Binding-site contacts:
Ligand atom N4 contacts residue ASP69 of chain 4.B at 2.9 Å (salt-bridge).
Ligand atom C4 contacts residue TYR324 of chain 4.B at 3.8 Å (hydrophobic).
Ligand atom C3 contacts residue ARG36 of chain 4.B at 3.9 Å.
Ligand atom C3 contacts residue TYR324 of chain 4.B at 3.6 Å (hydrophobic).
Ligand atom C81 contacts residue GLU195 of chain 4.B at 3.7 Å.
Ligand atom C3 contacts residue ASP69 of chain 4.B at 3.0 Å.
Ligand atom C7 contacts residue TYR324 of chain 4.B at 3.9 Å (hydrophobic).
Ligand atom C82 contacts residue ASN213 of chain 4.B at 3.3 Å.
Ligand atom O10 contacts residue ASP69 of chain 4.B at 3.4 Å.
Ligand atom O1B contacts residue ARG290 of chain 4.B at 2.7 Å (salt-bridge).
Ligand atom O1A contacts residue TYR324 of chain 4.B at 3.7 Å.
Ligand atom C4 contacts residue ASP69 of chain 4.B at 3.4 Å.
Ligand atom O1B contacts residue ARG211 of chain 4.B at 3.4 Å (salt-bridge).
Ligand atom C91 contacts residue ARG70 of chain 4.B at 4.1 Å.
Ligand atom C8 contacts residue ARG143 of chain 4.B at 3.9 Å.
Ligand atom C9 contacts residue ARG143 of chain 4.B at 3.5 Å.
Ligand atom C11 contacts residue ILE141 of chain 4.B at 3.9 Å (hydrophobic).
Ligand atom O1B contacts residue TYR324 of chain 4.B at 3.9 Å.
Ligand atom C1 contacts residue TYR324 of chain 4.B at 3.3 Å (hydrophobic).
Ligand atom C82 contacts residue ARG211 of chain 4.B at 3.7 Å.
Ligand atom C4 contacts residue GLU196 of chain 4.B at 4.0 Å.
Ligand atom C6 contacts residue GLU196 of chain 4.B at 3.7 Å.
Ligand atom C2 contacts residue GLU196 of chain 4.B at 4.1 Å.
Ligand atom C1 contacts residue ARG211 of chain 4.B at 4.0 Å.
Ligand atom N4 contacts residue GLU37 of chain 4.B at 3.3 Å (salt-bridge).
Ligand atom O1A contacts residue ARG290 of chain 4.B at 2.8 Å (salt-bridge).
Ligand atom C4 contacts residue GLU37 of chain 4.B at 4.0 Å.
Ligand atom C11 contacts residue TRP97 of chain 4.B at 3.7 Å (hydrophobic).
Ligand atom O1A contacts residue ARG36 of chain 4.B at 2.9 Å (salt-bridge).
Ligand atom C91 contacts residue ARG143 of chain 4.B at 4.0 Å.
Ligand atom C11 contacts residue ARG70 of chain 4.B at 4.0 Å.
Ligand atom C1 contacts residue ARG36 of chain 4.B at 4.1 Å.
Ligand atom C1 contacts residue ARG290 of chain 4.B at 3.4 Å.
Ligand atom C10 contacts residue ARG70 of chain 4.B at 3.8 Å.
Ligand atom C82 contacts residue ALA165 of chain 4.B at 3.9 Å (hydrophobic).
Ligand atom C91 contacts residue ILE141 of chain 4.B at 3.7 Å (hydrophobic).
Ligand atom C9 contacts residue ALA165 of chain 4.B at 3.8 Å (hydrophobic).
Ligand atom O10 contacts residue ARG70 of chain 4.B at 2.7 Å (salt-bridge).
Ligand atom C2 contacts residue TYR324 of chain 4.B at 2.9 Å (hydrophobic).
Ligand atom C5 contacts residue ASP69 of chain 4.B at 3.9 Å.

A small-molecule ligand and the protein it binds are described below.
Small molecule (SMILES): CCC(CC)O[C@@H]1C=C(C(=O)O)C[C@H](N)[C@H]1NC(C)=O

Sequence of chain 4.B:
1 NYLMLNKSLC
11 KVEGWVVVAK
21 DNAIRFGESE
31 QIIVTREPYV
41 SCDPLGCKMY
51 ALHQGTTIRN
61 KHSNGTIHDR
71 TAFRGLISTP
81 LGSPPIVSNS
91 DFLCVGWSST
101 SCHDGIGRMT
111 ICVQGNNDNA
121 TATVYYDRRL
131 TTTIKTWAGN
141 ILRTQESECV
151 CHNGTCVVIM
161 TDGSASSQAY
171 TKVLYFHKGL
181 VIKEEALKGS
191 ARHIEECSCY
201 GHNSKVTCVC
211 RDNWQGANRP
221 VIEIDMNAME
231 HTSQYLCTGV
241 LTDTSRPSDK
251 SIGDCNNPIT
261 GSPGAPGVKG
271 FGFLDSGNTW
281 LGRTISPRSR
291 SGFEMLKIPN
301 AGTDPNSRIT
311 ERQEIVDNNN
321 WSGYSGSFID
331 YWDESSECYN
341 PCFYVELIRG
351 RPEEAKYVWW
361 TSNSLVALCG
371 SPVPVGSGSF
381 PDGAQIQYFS